Sequence of chain 1.A:
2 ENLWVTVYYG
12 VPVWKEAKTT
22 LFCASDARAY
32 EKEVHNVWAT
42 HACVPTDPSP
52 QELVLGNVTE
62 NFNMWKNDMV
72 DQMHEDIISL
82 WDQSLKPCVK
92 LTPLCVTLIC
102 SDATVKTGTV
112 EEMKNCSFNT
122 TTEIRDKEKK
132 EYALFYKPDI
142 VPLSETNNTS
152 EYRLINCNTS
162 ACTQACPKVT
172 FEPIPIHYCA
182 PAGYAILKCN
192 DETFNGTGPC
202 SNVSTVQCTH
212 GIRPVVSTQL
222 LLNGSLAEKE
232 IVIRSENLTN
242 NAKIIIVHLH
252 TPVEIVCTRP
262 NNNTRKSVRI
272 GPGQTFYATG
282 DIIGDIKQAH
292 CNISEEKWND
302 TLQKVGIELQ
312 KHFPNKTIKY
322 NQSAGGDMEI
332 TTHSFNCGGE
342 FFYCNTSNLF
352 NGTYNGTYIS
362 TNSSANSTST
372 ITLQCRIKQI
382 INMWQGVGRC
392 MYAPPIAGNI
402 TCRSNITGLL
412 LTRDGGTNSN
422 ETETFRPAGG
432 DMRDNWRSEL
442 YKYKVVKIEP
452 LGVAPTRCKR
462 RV

This protein binds this small molecule.
Small molecule (SMILES): CC(=O)N[C@H]1[C@H](O[C@H]2[C@H](O)[C@@H](NC(C)=O)CO[C@@H]2CO)O[C@H](CO)[C@@H](O)[C@@H]1O

Binding-site contacts:
Ligand atom C8 contacts residue ASN352 of chain 1.A at 3.9 Å.
Ligand atom C4 contacts residue ASN322 of chain 1.A at 4.3 Å.
Ligand atom N2 contacts residue ASN322 of chain 1.A at 3.0 Å (h-bond).
Ligand atom C7 contacts residue ASN322 of chain 1.A at 4.2 Å.
Ligand atom C1 contacts residue ARG427 of chain 1.A at 4.2 Å.
Ligand atom O5 contacts residue ARG427 of chain 1.A at 3.5 Å (salt-bridge).
Ligand atom O5 contacts residue ASN322 of chain 1.A at 2.4 Å (h-bond).
Ligand atom C2 contacts residue ASN322 of chain 1.A at 2.6 Å.
Ligand atom C2 contacts residue LYS320 of chain 1.A at 4.1 Å.
Ligand atom C5 contacts residue ASN322 of chain 1.A at 3.7 Å.
Ligand atom N2 contacts residue LYS320 of chain 1.A at 4.2 Å.
Ligand atom O7 contacts residue ASN322 of chain 1.A at 4.5 Å.
Ligand atom C5 contacts residue ARG427 of chain 1.A at 4.3 Å.
Ligand atom C6 contacts residue ARG427 of chain 1.A at 4.2 Å.
Ligand atom C1 contacts residue ASN322 of chain 1.A at 1.6 Å.
Ligand atom C3 contacts residue ASN322 of chain 1.A at 3.9 Å.